A small-molecule ligand and the protein it binds are described below.
Small molecule (SMILES): OC[C@@H]1O[C@@](CO)(O[C@H]2O[C@H](CO)C(O)[C@@H](O)[C@@H]2O)[C@@H](O)[C@H]1O

Sequence of chain 1.C:
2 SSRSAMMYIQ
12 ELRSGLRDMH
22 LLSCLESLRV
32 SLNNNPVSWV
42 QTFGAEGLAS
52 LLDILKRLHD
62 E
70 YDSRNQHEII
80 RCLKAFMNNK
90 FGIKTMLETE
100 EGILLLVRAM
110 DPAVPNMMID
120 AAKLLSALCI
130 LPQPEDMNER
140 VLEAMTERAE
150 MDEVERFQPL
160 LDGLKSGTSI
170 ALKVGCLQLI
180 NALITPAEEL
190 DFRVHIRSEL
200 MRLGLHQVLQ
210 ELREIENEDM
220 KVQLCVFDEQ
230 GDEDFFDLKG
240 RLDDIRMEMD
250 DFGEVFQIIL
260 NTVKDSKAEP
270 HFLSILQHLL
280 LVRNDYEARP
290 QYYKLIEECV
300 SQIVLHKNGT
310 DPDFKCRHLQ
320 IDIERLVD

Binding-site contacts:
Ligand atom C6 contacts residue SER300 of chain 1.C at 3.8 Å.
Ligand atom C3 contacts residue GLU296 of chain 1.C at 4.4 Å.
Ligand atom O4 contacts residue LEU304 of chain 1.C at 4.1 Å.
Ligand atom O4 contacts residue LYS238 of chain 1.C at 4.3 Å.
Ligand atom O6 contacts residue HIS277 of chain 1.A at 4.0 Å.
Ligand atom C6 contacts residue HIS277 of chain 1.A at 4.1 Å.
Ligand atom O6 contacts residue ARG245 of chain 1.C at 4.0 Å.
Ligand atom C6 contacts residue ARG245 of chain 1.C at 3.5 Å.
Ligand atom O4 contacts residue PHE234 of chain 1.C at 4.3 Å.
Ligand atom O3 contacts residue GLU296 of chain 1.C at 4.2 Å.
Ligand atom O4 contacts residue GLU296 of chain 1.C at 2.8 Å (salt-bridge).
Ligand atom O3 contacts residue GLU297 of chain 1.C at 3.1 Å (salt-bridge).
Ligand atom O6 contacts residue ARG245 of chain 1.C at 3.4 Å (salt-bridge).
Ligand atom O4 contacts residue SER300 of chain 1.C at 4.1 Å.
Ligand atom C6 contacts residue LEU304 of chain 1.C at 4.3 Å (hydrophobic).
Ligand atom O4 contacts residue GLU297 of chain 1.C at 3.9 Å.
Ligand atom O6 contacts residue LEU241 of chain 1.C at 4.1 Å.
Ligand atom C6 contacts residue LYS238 of chain 1.C at 4.2 Å.
Ligand atom C4 contacts residue GLU296 of chain 1.C at 3.5 Å.
Ligand atom O3 contacts residue GLN301 of chain 1.C at 4.2 Å.
Ligand atom C6 contacts residue GLU296 of chain 1.C at 4.0 Å.
Ligand atom C5 contacts residue SER300 of chain 1.C at 4.3 Å.
Ligand atom O6 contacts residue SER300 of chain 1.C at 3.7 Å.
Ligand atom C3 contacts residue GLU297 of chain 1.C at 4.3 Å.

Sequence of chain 1.A:
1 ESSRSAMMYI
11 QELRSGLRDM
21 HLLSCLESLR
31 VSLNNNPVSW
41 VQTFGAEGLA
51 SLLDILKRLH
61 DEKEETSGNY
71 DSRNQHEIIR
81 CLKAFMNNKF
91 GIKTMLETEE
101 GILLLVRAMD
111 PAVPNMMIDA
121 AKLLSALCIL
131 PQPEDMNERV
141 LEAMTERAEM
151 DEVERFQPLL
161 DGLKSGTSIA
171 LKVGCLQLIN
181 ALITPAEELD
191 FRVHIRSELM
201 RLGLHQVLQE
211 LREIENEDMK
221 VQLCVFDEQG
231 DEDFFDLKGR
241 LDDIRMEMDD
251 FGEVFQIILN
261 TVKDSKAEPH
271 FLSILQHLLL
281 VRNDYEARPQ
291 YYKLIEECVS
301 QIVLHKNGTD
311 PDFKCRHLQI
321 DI